Sequence of chain 1.B:
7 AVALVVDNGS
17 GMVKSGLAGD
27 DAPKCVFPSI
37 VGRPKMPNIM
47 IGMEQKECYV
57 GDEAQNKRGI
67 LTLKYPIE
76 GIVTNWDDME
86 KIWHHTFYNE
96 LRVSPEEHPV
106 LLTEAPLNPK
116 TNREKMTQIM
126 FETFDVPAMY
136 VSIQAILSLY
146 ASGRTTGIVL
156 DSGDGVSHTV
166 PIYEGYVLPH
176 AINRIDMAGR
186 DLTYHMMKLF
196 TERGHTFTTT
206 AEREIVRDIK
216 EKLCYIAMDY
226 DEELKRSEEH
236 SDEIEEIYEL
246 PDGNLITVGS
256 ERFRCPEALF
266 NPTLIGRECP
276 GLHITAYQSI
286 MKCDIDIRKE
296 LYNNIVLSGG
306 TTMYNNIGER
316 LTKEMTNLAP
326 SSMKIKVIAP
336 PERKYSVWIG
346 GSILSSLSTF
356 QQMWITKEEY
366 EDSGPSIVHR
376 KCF

Sequence of chain 1.A:
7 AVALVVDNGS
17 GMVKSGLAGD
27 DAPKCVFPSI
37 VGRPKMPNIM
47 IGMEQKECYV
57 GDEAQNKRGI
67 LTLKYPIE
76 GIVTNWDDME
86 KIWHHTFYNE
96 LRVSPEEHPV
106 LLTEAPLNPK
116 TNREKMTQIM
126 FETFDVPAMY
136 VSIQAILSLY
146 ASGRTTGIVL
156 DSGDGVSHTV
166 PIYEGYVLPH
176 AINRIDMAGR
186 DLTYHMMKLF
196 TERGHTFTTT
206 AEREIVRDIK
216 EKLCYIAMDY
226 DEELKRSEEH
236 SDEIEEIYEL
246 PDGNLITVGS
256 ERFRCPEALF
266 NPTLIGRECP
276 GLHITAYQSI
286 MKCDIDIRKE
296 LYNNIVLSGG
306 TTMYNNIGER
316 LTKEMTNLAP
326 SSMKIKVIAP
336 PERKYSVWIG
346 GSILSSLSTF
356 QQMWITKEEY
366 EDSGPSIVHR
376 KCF

The protein below binds the small molecule below.
Small molecule (SMILES): C/C1=C\[C@H](C)C[C@H](C)OC(=O)C[C@H](c2ccc(O)cc2)NC(=O)[C@@H](Cc2c(Br)[nH]c3ccccc23)N(C)C(=O)[C@H](C)NC(=O)[C@@H](C)C1

Sequence of chain 1.C:
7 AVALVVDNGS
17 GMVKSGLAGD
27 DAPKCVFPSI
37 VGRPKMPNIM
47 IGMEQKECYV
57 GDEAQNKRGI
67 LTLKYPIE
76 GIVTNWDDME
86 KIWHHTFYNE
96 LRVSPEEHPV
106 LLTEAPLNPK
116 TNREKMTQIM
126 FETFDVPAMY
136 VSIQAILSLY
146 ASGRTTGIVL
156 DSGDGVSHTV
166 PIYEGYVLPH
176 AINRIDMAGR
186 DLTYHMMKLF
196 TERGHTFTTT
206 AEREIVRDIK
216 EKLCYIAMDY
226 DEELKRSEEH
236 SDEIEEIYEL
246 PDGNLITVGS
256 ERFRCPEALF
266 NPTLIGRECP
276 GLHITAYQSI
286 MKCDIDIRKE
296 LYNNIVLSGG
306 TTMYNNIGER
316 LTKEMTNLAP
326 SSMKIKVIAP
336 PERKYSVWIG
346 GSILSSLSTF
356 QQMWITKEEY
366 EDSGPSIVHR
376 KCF

Binding-site contacts:
Ligand atom C11 contacts residue THR201 of chain 1.C at 3.8 Å.
Ligand atom C13 contacts residue LEU245 of chain 1.C at 3.6 Å (hydrophobic).
Ligand atom C26 contacts residue ARG179 of chain 1.B at 3.9 Å.
Ligand atom C24 contacts residue THR201 of chain 1.C at 3.7 Å.
Ligand atom C7 contacts residue GLY199 of chain 1.C at 3.4 Å.
Ligand atom N contacts residue GLY199 of chain 1.C at 2.4 Å (h-bond).
Ligand atom BR contacts residue HIC75 of chain 1.B at 3.4 Å.
Ligand atom C23 contacts residue GLY199 of chain 1.C at 3.2 Å.
Ligand atom C17 contacts residue ILE290 of chain 1.A at 3.8 Å (hydrophobic).
Ligand atom O3 contacts residue GLY199 of chain 1.C at 3.7 Å.
Ligand atom C23 contacts residue ILE77 of chain 1.B at 3.5 Å (hydrophobic).
Ligand atom C6 contacts residue GLY199 of chain 1.C at 3.3 Å.
Ligand atom C16 contacts residue HIS200 of chain 1.C at 3.3 Å.
Ligand atom C5 contacts residue HIS200 of chain 1.C at 3.6 Å.
Ligand atom C14 contacts residue LEU245 of chain 1.C at 3.8 Å (hydrophobic).
Ligand atom C35 contacts residue LEU250 of chain 1.C at 3.4 Å (hydrophobic).
Ligand atom C25 contacts residue THR196 of chain 1.C at 3.6 Å.
Ligand atom N2 contacts residue THR201 of chain 1.C at 3.3 Å (h-bond).
Ligand atom O5 contacts residue THR116 of chain 1.B at 3.3 Å (h-bond).
Ligand atom C24 contacts residue PRO114 of chain 1.B at 3.6 Å (hydrophobic).
Ligand atom C23 contacts residue THR201 of chain 1.C at 3.8 Å.
Ligand atom N3 contacts residue ASP181 of chain 1.B at 3.0 Å (salt-bridge).
Ligand atom C25 contacts residue THR201 of chain 1.C at 3.4 Å.
Ligand atom C24 contacts residue GLY199 of chain 1.C at 3.6 Å.
Ligand atom O3 contacts residue HIS200 of chain 1.C at 3.8 Å.
Ligand atom C22 contacts residue ILE77 of chain 1.B at 3.5 Å (hydrophobic).
Ligand atom O3 contacts residue THR201 of chain 1.C at 2.9 Å (h-bond).
Ligand atom C28 contacts residue ASP181 of chain 1.B at 3.5 Å.
Ligand atom C26 contacts residue THR201 of chain 1.C at 3.0 Å.
Ligand atom C8 contacts residue GLY199 of chain 1.C at 3.4 Å.
Ligand atom N3 contacts residue THR201 of chain 1.C at 3.6 Å (h-bond).
Ligand atom C17 contacts residue GLU207 of chain 1.C at 3.4 Å.
Ligand atom C29 contacts residue GLY199 of chain 1.C at 3.8 Å.
Ligand atom C5 contacts residue GLY199 of chain 1.C at 3.6 Å.
Ligand atom O contacts residue HIS200 of chain 1.C at 3.1 Å.
Ligand atom C24 contacts residue ILE77 of chain 1.B at 3.9 Å (hydrophobic).
Ligand atom C12 contacts residue THR201 of chain 1.C at 3.7 Å.
Ligand atom C22 contacts residue THR201 of chain 1.C at 3.4 Å.
Ligand atom BR contacts residue ASP181 of chain 1.B at 3.2 Å.
Ligand atom C27 contacts residue THR201 of chain 1.C at 3.0 Å.